Sequence of chain 1.A:
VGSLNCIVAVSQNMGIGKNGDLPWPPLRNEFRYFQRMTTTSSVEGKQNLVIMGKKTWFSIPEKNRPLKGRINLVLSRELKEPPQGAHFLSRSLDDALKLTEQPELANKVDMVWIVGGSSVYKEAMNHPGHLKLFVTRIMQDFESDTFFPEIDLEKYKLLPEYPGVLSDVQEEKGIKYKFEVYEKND

Binding-site contacts:
Ligand atom CAQ contacts residue PHE31 of chain 1.A at 3.8 Å (hydrophobic).
Ligand atom C2 contacts residue ALA9 of chain 1.A at 3.6 Å (hydrophobic).
Ligand atom NAE contacts residue ILE7 of chain 1.A at 2.9 Å (h-bond).
Ligand atom CAG contacts residue PRO61 of chain 1.A at 3.9 Å (hydrophobic).
Ligand atom N3 contacts residue ALA9 of chain 1.A at 3.9 Å.
Ligand atom CAG contacts residue PHE31 of chain 1.A at 3.6 Å (hydrophobic).
Ligand atom CAK contacts residue NDP1 of chain 1.B at 3.5 Å.
Ligand atom CAI contacts residue PHE31 of chain 1.A at 3.7 Å (hydrophobic).
Ligand atom C2 contacts residue PHE34 of chain 1.A at 3.8 Å (hydrophobic).
Ligand atom N1 contacts residue PHE34 of chain 1.A at 3.5 Å.
Ligand atom NAE contacts residue TYR121 of chain 1.A at 3.6 Å (h-bond).
Ligand atom N1 contacts residue ALA9 of chain 1.A at 3.6 Å.
Ligand atom NAD contacts residue VAL8 of chain 1.A at 3.5 Å (h-bond).
Ligand atom N3 contacts residue PHE34 of chain 1.A at 3.9 Å.
Ligand atom NAD contacts residue THR136 of chain 1.A at 3.6 Å.
Ligand atom NAE contacts residue VAL115 of chain 1.A at 3.4 Å (h-bond).
Ligand atom C2 contacts residue GLU30 of chain 1.A at 3.7 Å.
Ligand atom C6 contacts residue NDP1 of chain 1.B at 3.1 Å.
Ligand atom CAC contacts residue NDP1 of chain 1.B at 3.6 Å.
Ligand atom NAE contacts residue NDP1 of chain 1.B at 3.3 Å (h-bond).
Ligand atom NAD contacts residue ALA9 of chain 1.A at 3.7 Å.
Ligand atom CAB contacts residue ASN64 of chain 1.A at 3.5 Å.
Ligand atom N1 contacts residue NDP1 of chain 1.B at 3.6 Å (h-bond).
Ligand atom C4 contacts residue GLU30 of chain 1.A at 3.7 Å.
Ligand atom NAL contacts residue LEU22 of chain 1.A at 3.9 Å.
Ligand atom CAC contacts residue SER59 of chain 1.A at 3.6 Å.
Ligand atom CAJ contacts residue PHE31 of chain 1.A at 3.6 Å (hydrophobic).
Ligand atom C6 contacts residue PHE34 of chain 1.A at 3.4 Å (hydrophobic).
Ligand atom CAJ contacts residue LEU22 of chain 1.A at 3.7 Å (hydrophobic).
Ligand atom N3 contacts residue GLU30 of chain 1.A at 2.8 Å (salt-bridge).
Ligand atom CAF contacts residue PHE34 of chain 1.A at 3.7 Å (hydrophobic).
Ligand atom NAE contacts residue PHE34 of chain 1.A at 3.5 Å.
Ligand atom N1 contacts residue ILE7 of chain 1.A at 3.6 Å.
Ligand atom C2 contacts residue VAL8 of chain 1.A at 3.7 Å (hydrophobic).
Ligand atom C6 contacts residue ILE7 of chain 1.A at 3.7 Å (hydrophobic).
Ligand atom C5 contacts residue PHE34 of chain 1.A at 3.7 Å (hydrophobic).
Ligand atom N1 contacts residue VAL8 of chain 1.A at 3.3 Å.
Ligand atom NAD contacts residue GLU30 of chain 1.A at 2.8 Å (salt-bridge).
Ligand atom NAL contacts residue GLU30 of chain 1.A at 3.8 Å.
Ligand atom C5 contacts residue NDP1 of chain 1.B at 3.3 Å.

The small molecule below binds the protein below.
Small molecule (SMILES): CC(C)c1ccc(N(C)c2cnc3nc(N)nc(N)c3c2)cc1